Binding-site contacts:
Ligand atom O6 contacts residue ALA928 of chain 1.B at 4.2 Å.
Ligand atom N2 contacts residue ASN1134 of chain 1.B at 2.9 Å (h-bond).
Ligand atom O7 contacts residue SER943 of chain 1.B at 3.7 Å.
Ligand atom O3 contacts residue SER943 of chain 1.B at 3.7 Å.
Ligand atom N2 contacts residue HIS1132 of chain 1.B at 4.2 Å.
Ligand atom C1 contacts residue SER943 of chain 1.B at 4.3 Å.
Ligand atom O7 contacts residue GLU941 of chain 1.B at 4.2 Å.
Ligand atom C2 contacts residue GLU941 of chain 1.B at 4.4 Å.
Ligand atom O6 contacts residue SER943 of chain 1.B at 3.4 Å (h-bond).
Ligand atom C7 contacts residue GLU941 of chain 1.B at 3.5 Å.
Ligand atom C8 contacts residue HIS1132 of chain 1.B at 3.3 Å.
Ligand atom C6 contacts residue SER943 of chain 1.B at 4.0 Å.
Ligand atom O5 contacts residue ASN1134 of chain 1.B at 2.4 Å (h-bond).
Ligand atom C1 contacts residue ASN1134 of chain 1.B at 1.4 Å.
Ligand atom C3 contacts residue ASN1134 of chain 1.B at 3.8 Å.
Ligand atom C2 contacts residue SER943 of chain 1.B at 4.4 Å.
Ligand atom C5 contacts residue ASN1134 of chain 1.B at 3.7 Å.
Ligand atom C7 contacts residue HIS1132 of chain 1.B at 4.3 Å.
Ligand atom C8 contacts residue GLU941 of chain 1.B at 3.4 Å.
Ligand atom O7 contacts residue SER942 of chain 1.B at 4.5 Å.
Ligand atom O5 contacts residue SER943 of chain 1.B at 4.0 Å.
Ligand atom N2 contacts residue GLU941 of chain 1.B at 3.6 Å (salt-bridge).
Ligand atom C4 contacts residue ASN1134 of chain 1.B at 4.2 Å.
Ligand atom C2 contacts residue ASN1134 of chain 1.B at 2.5 Å.
Ligand atom C4 contacts residue SER943 of chain 1.B at 3.9 Å.
Ligand atom C7 contacts residue ASN1134 of chain 1.B at 4.0 Å.
Ligand atom C5 contacts residue SER943 of chain 1.B at 3.9 Å.

Sequence of chain 1.B:
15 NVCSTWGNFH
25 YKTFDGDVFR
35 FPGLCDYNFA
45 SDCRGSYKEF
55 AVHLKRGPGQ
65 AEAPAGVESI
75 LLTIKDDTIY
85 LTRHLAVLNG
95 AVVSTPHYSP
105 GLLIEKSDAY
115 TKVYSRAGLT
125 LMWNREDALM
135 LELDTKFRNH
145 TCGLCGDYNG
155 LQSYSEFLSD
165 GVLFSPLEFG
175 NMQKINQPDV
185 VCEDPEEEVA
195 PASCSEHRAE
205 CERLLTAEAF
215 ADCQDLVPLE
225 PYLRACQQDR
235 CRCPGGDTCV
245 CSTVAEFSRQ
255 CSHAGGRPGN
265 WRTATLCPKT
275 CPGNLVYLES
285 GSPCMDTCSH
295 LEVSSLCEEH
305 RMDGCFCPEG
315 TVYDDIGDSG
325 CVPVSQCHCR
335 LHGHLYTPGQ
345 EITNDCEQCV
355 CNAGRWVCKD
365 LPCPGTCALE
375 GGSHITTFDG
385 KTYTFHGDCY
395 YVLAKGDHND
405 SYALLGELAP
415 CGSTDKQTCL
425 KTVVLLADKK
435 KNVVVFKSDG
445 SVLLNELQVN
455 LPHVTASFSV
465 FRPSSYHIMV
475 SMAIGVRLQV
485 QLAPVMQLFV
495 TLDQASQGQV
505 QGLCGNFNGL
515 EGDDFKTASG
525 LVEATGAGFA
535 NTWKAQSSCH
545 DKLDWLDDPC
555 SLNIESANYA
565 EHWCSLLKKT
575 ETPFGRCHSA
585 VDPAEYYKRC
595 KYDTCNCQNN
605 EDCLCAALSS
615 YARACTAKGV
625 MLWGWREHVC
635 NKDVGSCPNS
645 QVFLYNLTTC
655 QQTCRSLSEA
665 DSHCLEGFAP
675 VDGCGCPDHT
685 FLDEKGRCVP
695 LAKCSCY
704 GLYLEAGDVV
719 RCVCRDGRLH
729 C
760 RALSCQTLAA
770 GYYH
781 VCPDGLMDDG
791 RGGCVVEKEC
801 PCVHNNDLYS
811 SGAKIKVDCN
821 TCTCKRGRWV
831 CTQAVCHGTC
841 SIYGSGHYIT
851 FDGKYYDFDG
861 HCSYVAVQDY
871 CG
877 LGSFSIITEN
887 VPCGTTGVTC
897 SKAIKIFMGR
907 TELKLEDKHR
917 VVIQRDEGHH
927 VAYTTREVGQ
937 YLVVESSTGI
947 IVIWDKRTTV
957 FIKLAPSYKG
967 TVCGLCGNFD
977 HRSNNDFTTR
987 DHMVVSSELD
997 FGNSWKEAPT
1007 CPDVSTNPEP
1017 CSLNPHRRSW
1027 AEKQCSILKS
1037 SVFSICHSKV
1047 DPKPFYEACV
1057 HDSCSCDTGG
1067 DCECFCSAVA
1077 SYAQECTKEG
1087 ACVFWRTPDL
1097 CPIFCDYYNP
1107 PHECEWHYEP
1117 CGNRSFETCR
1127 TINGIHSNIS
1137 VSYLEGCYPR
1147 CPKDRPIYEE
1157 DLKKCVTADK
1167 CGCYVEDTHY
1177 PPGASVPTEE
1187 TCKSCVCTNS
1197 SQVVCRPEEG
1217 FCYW

The protein below binds the small molecule below.
Small molecule (SMILES): CC(=O)N[C@H]1[C@H](O[C@H]2[C@H](O)[C@@H](NC(C)=O)CO[C@@H]2CO)O[C@H](CO)[C@@H](O)[C@@H]1O